The protein below binds the small molecule below.
Small molecule (SMILES): NC(=[NH2+])NCCC[C@H](NC(=O)[C@@H]1CCCN1C(=O)[C@H](N)Cc1ccccc1)[C@H](O)CCl

Binding-site contacts:
Ligand atom CE2 contacts residue LEU96 of chain 1.B at 3.5 Å (hydrophobic).
Ligand atom C3 contacts residue SER205 of chain 1.B at 2.6 Å.
Ligand atom CZ contacts residue LEU96 of chain 1.B at 3.6 Å (hydrophobic).
Ligand atom CG2 contacts residue TRP227 of chain 1.B at 3.3 Å (hydrophobic).
Ligand atom CB2 contacts residue SER205 of chain 1.B at 2.6 Å.
Ligand atom NH2 contacts residue ALA200 of chain 1.B at 3.5 Å (h-bond).
Ligand atom CD2 contacts residue TRP227 of chain 1.B at 3.6 Å (hydrophobic).
Ligand atom C2 contacts residue SER205 of chain 1.B at 1.4 Å.
Ligand atom O2 contacts residue GLY203 of chain 1.B at 3.4 Å (h-bond).
Ligand atom O2 contacts residue SER205 of chain 1.B at 2.1 Å (h-bond).
Ligand atom NH1 contacts residue GLY230 of chain 1.B at 2.7 Å (h-bond).
Ligand atom C1 contacts residue HIS43 of chain 1.B at 3.7 Å.
Ligand atom N2 contacts residue SER205 of chain 1.B at 3.1 Å (h-bond).
Ligand atom N contacts residue GLY228 of chain 1.B at 2.8 Å (h-bond).
Ligand atom CZ1 contacts residue ALA200 of chain 1.B at 3.5 Å (hydrophobic).
Ligand atom CB contacts residue GLY228 of chain 1.B at 3.2 Å.
Ligand atom CA2 contacts residue SER205 of chain 1.B at 2.3 Å.
Ligand atom CA1 contacts residue LEU96 of chain 1.B at 3.7 Å (hydrophobic).
Ligand atom O contacts residue TRP227 of chain 1.B at 3.2 Å.
Ligand atom NH1 contacts residue ALA200 of chain 1.B at 3.6 Å.
Ligand atom N2 contacts residue HIS43 of chain 1.B at 3.2 Å (h-bond).
Ligand atom CB1 contacts residue HIS43 of chain 1.B at 3.6 Å.
Ligand atom CG2 contacts residue SER226 of chain 1.B at 3.7 Å.
Ligand atom CB1 contacts residue LEU96 of chain 1.B at 3.6 Å (hydrophobic).
Ligand atom CG1 contacts residue TYR47 of chain 1.B at 3.5 Å (hydrophobic).
Ligand atom CZ contacts residue GLU94 of chain 1.B at 3.6 Å.
Ligand atom CA2 contacts residue SER226 of chain 1.B at 3.7 Å.
Ligand atom NH1 contacts residue ASP199 of chain 1.B at 3.5 Å (salt-bridge).
Ligand atom NH2 contacts residue GLY238 of chain 1.B at 3.5 Å.
Ligand atom CG1 contacts residue TRP50 of chain 1.B at 3.5 Å (hydrophobic).
Ligand atom O1 contacts residue TRP50 of chain 1.B at 3.7 Å.
Ligand atom N2 contacts residue SER226 of chain 1.B at 2.9 Å (h-bond).
Ligand atom C2 contacts residue HIS43 of chain 1.B at 2.5 Å.
Ligand atom O contacts residue GLY228 of chain 1.B at 3.2 Å (h-bond).
Ligand atom C3 contacts residue HIS43 of chain 1.B at 1.4 Å.
Ligand atom CA contacts residue GLY228 of chain 1.B at 3.5 Å.
Ligand atom CA2 contacts residue HIS43 of chain 1.B at 3.5 Å.
Ligand atom O2 contacts residue HIS43 of chain 1.B at 3.6 Å (h-bond).
Ligand atom NH2 contacts residue ASP199 of chain 1.B at 3.0 Å (salt-bridge).
Ligand atom CG2 contacts residue GLY228 of chain 1.B at 3.7 Å.

Sequence of chain 1.B:
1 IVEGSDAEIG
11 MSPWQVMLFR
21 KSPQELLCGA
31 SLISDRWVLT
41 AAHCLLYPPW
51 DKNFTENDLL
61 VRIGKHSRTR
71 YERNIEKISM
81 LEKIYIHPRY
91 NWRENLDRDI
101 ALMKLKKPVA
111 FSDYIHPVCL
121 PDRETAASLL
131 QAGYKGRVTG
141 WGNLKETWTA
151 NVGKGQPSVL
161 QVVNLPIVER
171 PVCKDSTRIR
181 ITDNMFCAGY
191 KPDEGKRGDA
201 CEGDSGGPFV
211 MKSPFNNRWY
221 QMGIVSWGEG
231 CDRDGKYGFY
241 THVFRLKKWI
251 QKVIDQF